Sequence of chain 1.B:
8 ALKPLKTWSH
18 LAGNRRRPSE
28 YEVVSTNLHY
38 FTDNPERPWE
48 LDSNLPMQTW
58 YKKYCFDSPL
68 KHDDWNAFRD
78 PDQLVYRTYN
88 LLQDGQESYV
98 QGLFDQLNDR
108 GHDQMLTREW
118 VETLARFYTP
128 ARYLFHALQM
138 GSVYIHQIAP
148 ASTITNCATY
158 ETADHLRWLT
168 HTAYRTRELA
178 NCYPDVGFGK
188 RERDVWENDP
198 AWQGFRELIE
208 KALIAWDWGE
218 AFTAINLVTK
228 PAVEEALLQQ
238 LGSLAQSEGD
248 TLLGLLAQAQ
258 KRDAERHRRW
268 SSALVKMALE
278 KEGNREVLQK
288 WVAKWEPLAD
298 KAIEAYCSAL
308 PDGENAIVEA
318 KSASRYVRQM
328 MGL

Binding-site contacts:
Ligand atom C4 contacts residue GLU232 of chain 1.B at 3.8 Å.
Ligand atom C3 contacts residue GLU232 of chain 1.B at 4.1 Å.
Ligand atom BR4 contacts residue GLU232 of chain 1.B at 3.5 Å.
Ligand atom C3 contacts residue LYS258 of chain 1.B at 3.8 Å.
Ligand atom C4 contacts residue LYS258 of chain 1.B at 3.8 Å.
Ligand atom C6 contacts residue ARG265 of chain 1.B at 3.3 Å.
Ligand atom C2 contacts residue LYS258 of chain 1.B at 4.5 Å.
Ligand atom BR4 contacts residue LEU235 of chain 1.B at 4.1 Å.
Ligand atom BR4 contacts residue ARG265 of chain 1.B at 4.0 Å.
Ligand atom C3 contacts residue GLN236 of chain 1.B at 3.7 Å.
Ligand atom C5 contacts residue LYS258 of chain 1.B at 4.0 Å.
Ligand atom C6 contacts residue LYS258 of chain 1.B at 4.1 Å.
Ligand atom O1 contacts residue GLU262 of chain 1.B at 3.2 Å (salt-bridge).
Ligand atom C3 contacts residue ARG265 of chain 1.B at 4.3 Å.
Ligand atom C5 contacts residue ALA261 of chain 1.B at 4.4 Å (hydrophobic).
Ligand atom BR4 contacts residue GLN236 of chain 1.B at 4.0 Å.
Ligand atom C6 contacts residue GLU262 of chain 1.B at 3.3 Å.
Ligand atom C5 contacts residue ARG265 of chain 1.B at 3.3 Å.
Ligand atom C1 contacts residue GLU262 of chain 1.B at 3.6 Å.
Ligand atom BR4 contacts residue LYS258 of chain 1.B at 3.7 Å.
Ligand atom C4 contacts residue ARG265 of chain 1.B at 3.8 Å.
Ligand atom C2 contacts residue ARG265 of chain 1.B at 4.4 Å.
Ligand atom C5 contacts residue GLU262 of chain 1.B at 4.4 Å.
Ligand atom BR4 contacts residue GLU231 of chain 1.B at 3.3 Å.
Ligand atom C1 contacts residue ARG265 of chain 1.B at 3.9 Å.

The protein below binds the small molecule below.
Small molecule (SMILES): Oc1ccc(Br)cc1